The protein below binds the small molecule below.
Small molecule (SMILES): CC(=O)N[C@@H]1[C@@H](O)[C@H](O)[C@@H](CO)O[C@H]1O

Binding-site contacts:
Ligand atom O5 contacts residue GLN804 of chain 1.A at 4.1 Å.
Ligand atom O5 contacts residue ASN801 of chain 1.A at 2.4 Å (h-bond).
Ligand atom C4 contacts residue ASN801 of chain 1.A at 4.2 Å.
Ligand atom C5 contacts residue GLN804 of chain 1.A at 4.4 Å.
Ligand atom O5 contacts residue SER803 of chain 1.A at 3.3 Å (h-bond).
Ligand atom C6 contacts residue SER803 of chain 1.A at 4.3 Å.
Ligand atom O6 contacts residue GLN804 of chain 1.A at 4.3 Å.
Ligand atom C7 contacts residue ASN801 of chain 1.A at 3.6 Å.
Ligand atom C1 contacts residue ASN801 of chain 1.A at 1.4 Å.
Ligand atom O7 contacts residue ASN801 of chain 1.A at 3.9 Å.
Ligand atom C3 contacts residue ASN801 of chain 1.A at 3.8 Å.
Ligand atom C5 contacts residue SER803 of chain 1.A at 3.8 Å.
Ligand atom C5 contacts residue ASN801 of chain 1.A at 3.7 Å.
Ligand atom N2 contacts residue ASN801 of chain 1.A at 2.9 Å (h-bond).
Ligand atom C1 contacts residue SER803 of chain 1.A at 3.3 Å.
Ligand atom C6 contacts residue GLN804 of chain 1.A at 3.6 Å.
Ligand atom C2 contacts residue ASN801 of chain 1.A at 2.4 Å.

Sequence of chain 1.A:
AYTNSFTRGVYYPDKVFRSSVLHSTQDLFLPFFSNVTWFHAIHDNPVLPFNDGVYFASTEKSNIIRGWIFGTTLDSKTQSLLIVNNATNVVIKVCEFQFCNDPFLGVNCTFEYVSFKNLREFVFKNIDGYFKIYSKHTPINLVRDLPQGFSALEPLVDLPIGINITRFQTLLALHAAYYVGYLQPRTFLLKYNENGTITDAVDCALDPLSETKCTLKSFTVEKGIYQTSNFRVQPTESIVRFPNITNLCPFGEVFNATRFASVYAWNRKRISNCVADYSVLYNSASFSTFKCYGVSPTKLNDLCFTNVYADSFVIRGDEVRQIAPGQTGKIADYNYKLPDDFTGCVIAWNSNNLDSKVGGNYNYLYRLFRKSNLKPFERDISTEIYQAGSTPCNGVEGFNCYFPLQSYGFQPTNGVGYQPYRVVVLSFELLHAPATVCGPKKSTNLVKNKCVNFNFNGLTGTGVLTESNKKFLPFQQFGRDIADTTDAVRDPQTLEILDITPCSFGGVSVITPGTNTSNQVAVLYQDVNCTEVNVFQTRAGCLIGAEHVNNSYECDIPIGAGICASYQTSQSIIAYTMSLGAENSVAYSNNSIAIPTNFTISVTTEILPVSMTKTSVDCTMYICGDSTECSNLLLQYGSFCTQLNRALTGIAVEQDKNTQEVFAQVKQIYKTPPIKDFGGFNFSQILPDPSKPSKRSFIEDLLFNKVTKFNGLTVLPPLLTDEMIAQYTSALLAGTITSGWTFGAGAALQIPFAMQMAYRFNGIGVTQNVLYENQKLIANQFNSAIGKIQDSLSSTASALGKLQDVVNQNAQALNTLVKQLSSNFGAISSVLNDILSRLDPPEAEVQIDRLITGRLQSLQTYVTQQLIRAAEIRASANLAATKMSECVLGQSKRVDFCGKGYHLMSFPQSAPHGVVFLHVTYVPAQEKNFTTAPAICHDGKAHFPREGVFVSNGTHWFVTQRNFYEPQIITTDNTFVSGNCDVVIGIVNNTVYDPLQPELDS